Sequence of chain 1.D:
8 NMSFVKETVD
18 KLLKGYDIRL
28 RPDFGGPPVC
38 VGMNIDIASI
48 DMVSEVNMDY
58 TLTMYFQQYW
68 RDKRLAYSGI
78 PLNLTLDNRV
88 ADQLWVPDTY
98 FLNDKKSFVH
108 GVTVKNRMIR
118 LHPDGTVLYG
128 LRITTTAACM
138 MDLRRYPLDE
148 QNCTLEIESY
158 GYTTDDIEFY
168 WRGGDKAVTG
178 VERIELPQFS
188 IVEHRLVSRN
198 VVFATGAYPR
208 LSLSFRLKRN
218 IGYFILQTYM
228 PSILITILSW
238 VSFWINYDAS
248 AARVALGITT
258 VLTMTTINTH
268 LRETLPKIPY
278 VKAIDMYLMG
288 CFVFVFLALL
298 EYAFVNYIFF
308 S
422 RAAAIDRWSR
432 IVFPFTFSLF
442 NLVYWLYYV

Binding-site contacts:
Ligand atom C2 contacts residue ASP500 of chain 1.A at 3.9 Å.
Ligand atom O5 contacts residue ARG196 of chain 1.D at 4.0 Å.
Ligand atom C3 contacts residue ASN149 of chain 1.D at 4.0 Å.
Ligand atom C7 contacts residue ASN149 of chain 1.D at 3.9 Å.
Ligand atom C4 contacts residue VAL194 of chain 1.D at 4.0 Å (hydrophobic).
Ligand atom C5 contacts residue ASN149 of chain 1.D at 3.6 Å.
Ligand atom C7 contacts residue ASP500 of chain 1.A at 3.7 Å.
Ligand atom C8 contacts residue SER211 of chain 1.D at 3.3 Å.
Ligand atom C6 contacts residue SER195 of chain 1.D at 3.2 Å.
Ligand atom O4 contacts residue THR497 of chain 1.A at 3.7 Å.
Ligand atom C8 contacts residue ARG192 of chain 1.D at 3.8 Å.
Ligand atom C6 contacts residue ARG192 of chain 1.D at 3.7 Å.
Ligand atom N2 contacts residue ASN149 of chain 1.D at 3.3 Å (h-bond).
Ligand atom C2 contacts residue ASN149 of chain 1.D at 2.8 Å.
Ligand atom O3 contacts residue ARG196 of chain 1.D at 3.4 Å (salt-bridge).
Ligand atom O3 contacts residue ARG192 of chain 1.D at 2.5 Å (salt-bridge).
Ligand atom O7 contacts residue ARG192 of chain 1.D at 3.0 Å (salt-bridge).
Ligand atom O6 contacts residue TYR418 of chain 1.A at 3.6 Å.
Ligand atom O7 contacts residue ASP500 of chain 1.A at 3.6 Å (salt-bridge).
Ligand atom O3 contacts residue ASP500 of chain 1.A at 3.4 Å (salt-bridge).
Ligand atom O5 contacts residue VAL194 of chain 1.D at 3.5 Å.
Ligand atom O7 contacts residue ARG213 of chain 1.D at 3.2 Å (salt-bridge).
Ligand atom O5 contacts residue ASN149 of chain 1.D at 2.2 Å (h-bond).
Ligand atom O6 contacts residue ARG192 of chain 1.D at 2.6 Å (salt-bridge).
Ligand atom C1 contacts residue ASN149 of chain 1.D at 1.5 Å.
Ligand atom N2 contacts residue TYR418 of chain 1.A at 3.8 Å.
Ligand atom C5 contacts residue SER211 of chain 1.D at 3.9 Å.
Ligand atom C5 contacts residue VAL194 of chain 1.D at 4.0 Å (hydrophobic).
Ligand atom O5 contacts residue ASN417 of chain 1.A at 3.8 Å.
Ligand atom O6 contacts residue ARG196 of chain 1.D at 3.8 Å.
Ligand atom C3 contacts residue ARG192 of chain 1.D at 3.7 Å.
Ligand atom C3 contacts residue ASP500 of chain 1.A at 3.6 Å.
Ligand atom C1 contacts residue TYR418 of chain 1.A at 4.0 Å (hydrophobic).
Ligand atom C7 contacts residue ARG192 of chain 1.D at 3.5 Å.
Ligand atom O7 contacts residue GLU190 of chain 1.D at 4.0 Å.
Ligand atom N2 contacts residue ARG192 of chain 1.D at 3.6 Å.
Ligand atom N2 contacts residue ASP500 of chain 1.A at 2.9 Å (salt-bridge).
Ligand atom C8 contacts residue ASN149 of chain 1.D at 3.8 Å.
Ligand atom O7 contacts residue SER490 of chain 1.A at 3.9 Å.
Ligand atom C6 contacts residue VAL194 of chain 1.D at 3.8 Å (hydrophobic).

The protein below binds the small molecule below.
Small molecule (SMILES): CC(=O)N[C@H]1[C@H](O[C@H]2[C@H](O)[C@@H](NC(C)=O)CO[C@@H]2CO)O[C@H](CO)[C@@H](O[C@@H]2O[C@H](CO[C@H]3O[C@H](CO)[C@@H](O)[C@H](O)[C@@H]3O)[C@@H](O)[C@H](O[C@H]3O[C@H](CO)[C@@H](O)[C@H](O)[C@@H]3O)[C@@H]2O)[C@@H]1O

Sequence of chain 1.A:
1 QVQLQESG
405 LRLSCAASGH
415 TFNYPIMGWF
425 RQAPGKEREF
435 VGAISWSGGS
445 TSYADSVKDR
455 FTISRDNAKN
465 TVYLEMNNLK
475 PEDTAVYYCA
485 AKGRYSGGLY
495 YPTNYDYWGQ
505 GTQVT